Binding-site contacts:
Ligand atom N contacts residue GLU321 of chain 1.A at 3.1 Å (salt-bridge).
Ligand atom CD contacts residue SER285 of chain 1.A at 3.7 Å.
Ligand atom O contacts residue CYS364 of chain 1.A at 3.0 Å (h-bond).
Ligand atom N contacts residue TRP363 of chain 1.A at 3.8 Å.
Ligand atom C contacts residue LYS253 of chain 1.A at 3.3 Å.
Ligand atom CB contacts residue HIS243 of chain 1.A at 3.9 Å.
Ligand atom N contacts residue LYS253 of chain 1.A at 3.5 Å (salt-bridge).
Ligand atom N contacts residue GLN254 of chain 1.A at 3.0 Å (h-bond).
Ligand atom O contacts residue ARG349 of chain 1.A at 3.2 Å (salt-bridge).
Ligand atom CA contacts residue HIS243 of chain 1.A at 3.6 Å.
Ligand atom O contacts residue LYS253 of chain 1.A at 3.4 Å.
Ligand atom CB contacts residue SER285 of chain 1.A at 3.7 Å.
Ligand atom O contacts residue ARG349 of chain 1.A at 3.1 Å (salt-bridge).
Ligand atom CD contacts residue ARG252 of chain 1.A at 3.9 Å.
Ligand atom CD contacts residue TRP347 of chain 1.A at 3.7 Å (hydrophobic).
Ligand atom OE1 contacts residue TRP347 of chain 1.A at 3.1 Å (h-bond).
Ligand atom C contacts residue TRP363 of chain 1.A at 3.7 Å (hydrophobic).
Ligand atom N contacts residue GLN254 of chain 1.A at 3.4 Å (h-bond).
Ligand atom O contacts residue TRP184 of chain 1.A at 3.7 Å.
Ligand atom OE1 contacts residue SER285 of chain 1.A at 3.6 Å.
Ligand atom CB contacts residue CYS366 of chain 1.A at 3.7 Å (hydrophobic).
Ligand atom N contacts residue CYS364 of chain 1.A at 3.2 Å (h-bond).
Ligand atom C contacts residue GLN254 of chain 1.A at 3.7 Å.
Ligand atom CA contacts residue LYS253 of chain 1.A at 3.6 Å.
Ligand atom OG contacts residue TRP347 of chain 1.A at 3.5 Å.
Ligand atom O contacts residue GLY365 of chain 1.A at 3.2 Å.
Ligand atom O contacts residue CYS364 of chain 1.A at 3.5 Å (h-bond).
Ligand atom C contacts residue LYS253 of chain 1.A at 3.7 Å.
Ligand atom N contacts residue HIS243 of chain 1.A at 3.3 Å (h-bond).
Ligand atom O contacts residue TRP363 of chain 1.A at 2.9 Å (h-bond).
Ligand atom O contacts residue TRP347 of chain 1.A at 3.4 Å.
Ligand atom CB contacts residue GLU321 of chain 1.A at 3.5 Å.
Ligand atom C contacts residue ARG349 of chain 1.A at 3.7 Å.
Ligand atom OG contacts residue GLU321 of chain 1.A at 3.1 Å (salt-bridge).
Ligand atom C contacts residue CYS364 of chain 1.A at 3.4 Å (hydrophobic).
Ligand atom O contacts residue HIS243 of chain 1.A at 3.6 Å.
Ligand atom OG contacts residue CYS366 of chain 1.A at 3.8 Å.
Ligand atom O contacts residue CYS366 of chain 1.A at 2.9 Å (h-bond).
Ligand atom CA contacts residue TRP363 of chain 1.A at 3.7 Å (hydrophobic).
Ligand atom CA contacts residue GLN254 of chain 1.A at 3.6 Å.

Sequence of chain 1.A:
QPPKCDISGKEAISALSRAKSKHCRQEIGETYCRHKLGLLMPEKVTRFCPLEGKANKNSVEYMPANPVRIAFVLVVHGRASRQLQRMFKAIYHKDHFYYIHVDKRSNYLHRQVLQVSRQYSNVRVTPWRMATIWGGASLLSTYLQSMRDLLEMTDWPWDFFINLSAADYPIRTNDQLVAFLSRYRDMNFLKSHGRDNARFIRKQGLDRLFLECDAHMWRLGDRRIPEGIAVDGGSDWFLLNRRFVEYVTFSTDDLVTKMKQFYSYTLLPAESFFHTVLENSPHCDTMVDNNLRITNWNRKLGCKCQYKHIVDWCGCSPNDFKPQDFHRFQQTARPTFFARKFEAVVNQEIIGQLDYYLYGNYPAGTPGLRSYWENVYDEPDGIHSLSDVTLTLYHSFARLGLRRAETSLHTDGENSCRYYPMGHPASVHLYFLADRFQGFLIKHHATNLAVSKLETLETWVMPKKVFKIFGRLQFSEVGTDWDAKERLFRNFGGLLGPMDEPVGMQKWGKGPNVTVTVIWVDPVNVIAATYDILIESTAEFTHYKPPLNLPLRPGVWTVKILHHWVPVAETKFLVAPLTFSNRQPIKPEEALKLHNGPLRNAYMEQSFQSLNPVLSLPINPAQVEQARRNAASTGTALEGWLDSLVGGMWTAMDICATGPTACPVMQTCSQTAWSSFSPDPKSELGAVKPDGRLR

The small molecule below binds the protein below.
Small molecule (SMILES): C[C@H](N)C(=O)N[C@@H](C)C(=O)N[C@@H](CCC(=O)O)C(=O)NCC(=O)N[C@@H](CO)C(=O)NCC(=O)N[C@@H](C)C(=O)N[C@@H](CCC(N)=O)C(=O)N[C@H](C=O)CC(=O)O